Sequence of chain 1.B:
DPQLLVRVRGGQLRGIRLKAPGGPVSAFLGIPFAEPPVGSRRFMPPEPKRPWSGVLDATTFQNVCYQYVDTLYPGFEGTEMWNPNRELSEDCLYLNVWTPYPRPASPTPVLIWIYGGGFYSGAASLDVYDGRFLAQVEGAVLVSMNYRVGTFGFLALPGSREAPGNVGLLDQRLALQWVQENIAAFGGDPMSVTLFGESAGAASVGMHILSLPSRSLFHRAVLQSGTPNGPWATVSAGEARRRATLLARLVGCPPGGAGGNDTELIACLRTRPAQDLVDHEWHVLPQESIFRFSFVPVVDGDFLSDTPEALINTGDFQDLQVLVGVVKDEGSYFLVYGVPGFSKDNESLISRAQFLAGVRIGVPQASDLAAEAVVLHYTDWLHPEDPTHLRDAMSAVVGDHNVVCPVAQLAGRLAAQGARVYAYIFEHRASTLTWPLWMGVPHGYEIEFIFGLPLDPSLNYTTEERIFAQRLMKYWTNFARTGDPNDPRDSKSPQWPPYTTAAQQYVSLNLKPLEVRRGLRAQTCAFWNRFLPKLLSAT

Binding-site contacts:
Ligand atom O6 contacts residue GLU268 of chain 1.B at 4.0 Å.
Ligand atom O5 contacts residue ASN265 of chain 1.B at 2.4 Å (h-bond).
Ligand atom C3 contacts residue ASN265 of chain 1.B at 3.8 Å.
Ligand atom C5 contacts residue ASN265 of chain 1.B at 3.7 Å.
Ligand atom C1 contacts residue THR267 of chain 1.B at 3.9 Å.
Ligand atom C8 contacts residue ASN265 of chain 1.B at 3.4 Å.
Ligand atom C2 contacts residue ASN265 of chain 1.B at 2.7 Å.
Ligand atom C6 contacts residue GLU268 of chain 1.B at 3.7 Å.
Ligand atom C7 contacts residue ASN265 of chain 1.B at 3.2 Å.
Ligand atom C1 contacts residue ASN265 of chain 1.B at 1.4 Å.
Ligand atom O7 contacts residue THR267 of chain 1.B at 3.5 Å (h-bond).
Ligand atom C5 contacts residue GLU268 of chain 1.B at 4.3 Å.
Ligand atom C2 contacts residue THR267 of chain 1.B at 4.5 Å.
Ligand atom N2 contacts residue ASN265 of chain 1.B at 3.1 Å (h-bond).
Ligand atom C3 contacts residue THR267 of chain 1.B at 4.2 Å.
Ligand atom O7 contacts residue ASN265 of chain 1.B at 3.3 Å.
Ligand atom O5 contacts residue GLU268 of chain 1.B at 4.1 Å.
Ligand atom C4 contacts residue ASN265 of chain 1.B at 4.4 Å.
Ligand atom C7 contacts residue THR267 of chain 1.B at 4.3 Å.

This protein binds this small molecule.
Small molecule (SMILES): CC(=O)N[C@@H]1[C@@H](O)[C@H](O)[C@@H](CO)O[C@H]1O